This protein binds this small molecule.
Small molecule (SMILES): CC(=O)/N=c1\sc(S(N)(=O)=O)nn1C

Binding-site contacts:
Ligand atom C1 contacts residue HIS97 of chain 1.C at 4.0 Å.
Ligand atom O1 contacts residue LEU206 of chain 1.C at 3.3 Å.
Ligand atom S2 contacts residue GLN95 of chain 1.C at 3.5 Å (h-bond).
Ligand atom N1 contacts residue HIS122 of chain 1.C at 3.5 Å (h-bond).
Ligand atom C1 contacts residue THR208 of chain 1.C at 4.2 Å.
Ligand atom S2 contacts residue VAL124 of chain 1.C at 3.9 Å.
Ligand atom N3 contacts residue THR207 of chain 1.C at 3.6 Å.
Ligand atom C2 contacts residue LEU206 of chain 1.C at 4.0 Å (hydrophobic).
Ligand atom N2 contacts residue THR208 of chain 1.C at 3.1 Å (h-bond).
Ligand atom N2 contacts residue LEU206 of chain 1.C at 3.7 Å.
Ligand atom C5 contacts residue LEU206 of chain 1.C at 3.8 Å (hydrophobic).
Ligand atom S1 contacts residue ZN1 of chain 1.R at 3.1 Å.
Ligand atom S2 contacts residue LEU206 of chain 1.C at 4.0 Å.
Ligand atom O2 contacts residue VAL124 of chain 1.C at 3.8 Å.
Ligand atom O3 contacts residue VAL124 of chain 1.C at 4.2 Å.
Ligand atom O2 contacts residue VAL147 of chain 1.C at 4.2 Å.
Ligand atom S1 contacts residue HIS122 of chain 1.C at 4.0 Å.
Ligand atom O2 contacts residue ZN1 of chain 1.R at 2.9 Å.
Ligand atom O2 contacts residue HIS97 of chain 1.C at 3.2 Å.
Ligand atom C5 contacts residue PRO209 of chain 1.C at 3.9 Å (hydrophobic).
Ligand atom C3 contacts residue GLN95 of chain 1.C at 4.0 Å.
Ligand atom S1 contacts residue LEU206 of chain 1.C at 4.1 Å.
Ligand atom N1 contacts residue HIS99 of chain 1.C at 3.4 Å (h-bond).
Ligand atom C1 contacts residue LEU206 of chain 1.C at 3.5 Å (hydrophobic).
Ligand atom N1 contacts residue ZN1 of chain 1.R at 2.0 Å.
Ligand atom C5 contacts residue THR208 of chain 1.C at 2.8 Å.
Ligand atom C2 contacts residue THR208 of chain 1.C at 4.1 Å.
Ligand atom N1 contacts residue THR207 of chain 1.C at 2.7 Å (h-bond).
Ligand atom N3 contacts residue LEU206 of chain 1.C at 3.3 Å.
Ligand atom S1 contacts residue THR207 of chain 1.C at 3.7 Å.
Ligand atom O1 contacts residue THR207 of chain 1.C at 2.9 Å (h-bond).
Ligand atom O2 contacts residue HIS122 of chain 1.C at 3.5 Å (h-bond).
Ligand atom S1 contacts residue HIS97 of chain 1.C at 3.9 Å.
Ligand atom O3 contacts residue GLN95 of chain 1.C at 3.3 Å (h-bond).
Ligand atom N4 contacts residue GLN95 of chain 1.C at 4.0 Å.
Ligand atom S2 contacts residue HIS97 of chain 1.C at 3.5 Å.
Ligand atom O1 contacts residue TRP217 of chain 1.C at 3.7 Å.
Ligand atom O1 contacts residue ZN1 of chain 1.R at 4.1 Å.
Ligand atom N1 contacts residue HIS97 of chain 1.C at 3.3 Å (h-bond).
Ligand atom N3 contacts residue THR208 of chain 1.C at 3.2 Å (h-bond).

Sequence of chain 1.C:
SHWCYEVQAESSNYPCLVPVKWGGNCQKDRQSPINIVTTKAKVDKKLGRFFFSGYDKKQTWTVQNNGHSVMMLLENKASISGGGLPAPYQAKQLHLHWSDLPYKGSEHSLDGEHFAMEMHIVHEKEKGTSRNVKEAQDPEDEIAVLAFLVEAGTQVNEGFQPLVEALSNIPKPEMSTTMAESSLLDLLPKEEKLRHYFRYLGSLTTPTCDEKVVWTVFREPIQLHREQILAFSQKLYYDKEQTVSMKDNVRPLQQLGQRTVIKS